Sequence of chain 1.A:
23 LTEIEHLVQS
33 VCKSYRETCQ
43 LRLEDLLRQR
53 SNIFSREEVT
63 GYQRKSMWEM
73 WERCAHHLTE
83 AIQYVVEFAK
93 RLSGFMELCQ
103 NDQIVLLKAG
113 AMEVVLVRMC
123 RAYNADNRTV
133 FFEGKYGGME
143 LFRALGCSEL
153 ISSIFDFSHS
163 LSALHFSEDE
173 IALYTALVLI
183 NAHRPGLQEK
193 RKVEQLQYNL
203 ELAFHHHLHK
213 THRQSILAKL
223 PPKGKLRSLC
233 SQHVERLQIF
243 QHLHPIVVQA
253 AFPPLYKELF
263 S

A protein and the small-molecule ligand that binds it are described below.
Small molecule (SMILES): Cc1cc2c(s1)c(-c1ccc(C(=O)O)cc1)nn2C(=O)c1c(Cl)cccc1Cl

Binding-site contacts:
Ligand atom CL2 contacts residue LEU261 of chain 1.A at 3.5 Å.
Ligand atom C11 contacts residue ALA253 of chain 1.A at 3.3 Å (hydrophobic).
Ligand atom O1 contacts residue ALA252 of chain 1.A at 3.6 Å.
Ligand atom C16 contacts residue THR81 of chain 1.A at 3.6 Å.
Ligand atom C18 contacts residue THR81 of chain 1.A at 3.8 Å.
Ligand atom O1 contacts residue PHE254 of chain 1.A at 2.8 Å (h-bond).
Ligand atom C11 contacts residue PHE254 of chain 1.A at 3.8 Å (hydrophobic).
Ligand atom C17 contacts residue ALA77 of chain 1.A at 3.6 Å (hydrophobic).
Ligand atom CL1 contacts residue THR81 of chain 1.A at 3.6 Å.
Ligand atom C5 contacts residue ILE84 of chain 1.A at 3.8 Å (hydrophobic).
Ligand atom CL1 contacts residue MET114 of chain 1.A at 3.8 Å.
Ligand atom CL1 contacts residue LEU80 of chain 1.A at 3.5 Å.
Ligand atom O2 contacts residue ALA252 of chain 1.A at 3.4 Å.
Ligand atom N1 contacts residue LEU261 of chain 1.A at 3.0 Å.
Ligand atom CL1 contacts residue ILE84 of chain 1.A at 3.9 Å.
Ligand atom C10 contacts residue TYR258 of chain 1.A at 3.8 Å (hydrophobic).
Ligand atom O3 contacts residue LEU239 of chain 1.A at 3.3 Å.
Ligand atom C8 contacts residue PHE262 of chain 1.A at 3.9 Å (hydrophobic).
Ligand atom C3 contacts residue LEU261 of chain 1.A at 3.5 Å (hydrophobic).
Ligand atom O2 contacts residue GLN85 of chain 1.A at 2.7 Å (h-bond).
Ligand atom C8 contacts residue ILE84 of chain 1.A at 3.6 Å (hydrophobic).
Ligand atom C4 contacts residue LEU261 of chain 1.A at 2.8 Å (hydrophobic).
Ligand atom CL2 contacts residue GLN240 of chain 1.A at 3.0 Å.
Ligand atom C17 contacts residue THR81 of chain 1.A at 3.1 Å.
Ligand atom C19 contacts residue PHE262 of chain 1.A at 3.8 Å (hydrophobic).
Ligand atom C1 contacts residue LEU109 of chain 1.A at 3.7 Å (hydrophobic).
Ligand atom C11 contacts residue ALA252 of chain 1.A at 3.7 Å (hydrophobic).
Ligand atom C5 contacts residue LEU261 of chain 1.A at 3.1 Å (hydrophobic).
Ligand atom C11 contacts residue TYR258 of chain 1.A at 3.8 Å (hydrophobic).
Ligand atom C1 contacts residue LYS110 of chain 1.A at 3.0 Å.
Ligand atom C18 contacts residue TRP73 of chain 1.A at 3.9 Å (hydrophobic).
Ligand atom C7 contacts residue ILE84 of chain 1.A at 3.5 Å (hydrophobic).
Ligand atom C12 contacts residue LEU257 of chain 1.A at 3.8 Å (hydrophobic).
Ligand atom C6 contacts residue LEU261 of chain 1.A at 3.2 Å (hydrophobic).
Ligand atom C6 contacts residue ILE84 of chain 1.A at 3.8 Å (hydrophobic).
Ligand atom O3 contacts residue LEU261 of chain 1.A at 3.7 Å.
Ligand atom N2 contacts residue LEU261 of chain 1.A at 2.8 Å.
Ligand atom O2 contacts residue ALA253 of chain 1.A at 2.8 Å (h-bond).
Ligand atom C14 contacts residue LEU261 of chain 1.A at 3.3 Å (hydrophobic).
Ligand atom O1 contacts residue ALA253 of chain 1.A at 3.1 Å (h-bond).